Sequence of chain 1.A:
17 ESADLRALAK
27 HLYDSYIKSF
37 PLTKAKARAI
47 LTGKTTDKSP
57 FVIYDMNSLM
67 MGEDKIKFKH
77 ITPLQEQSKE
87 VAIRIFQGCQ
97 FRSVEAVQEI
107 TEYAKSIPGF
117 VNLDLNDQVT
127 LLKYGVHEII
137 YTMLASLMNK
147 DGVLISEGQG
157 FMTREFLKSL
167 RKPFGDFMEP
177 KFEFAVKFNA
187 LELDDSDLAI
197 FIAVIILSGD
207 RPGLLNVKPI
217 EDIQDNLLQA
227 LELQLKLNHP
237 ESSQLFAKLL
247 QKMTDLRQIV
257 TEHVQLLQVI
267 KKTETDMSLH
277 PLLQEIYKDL

Binding-site contacts:
Ligand atom CAL contacts residue CYS95 of chain 1.A at 3.4 Å (hydrophobic).
Ligand atom OAR contacts residue ILE151 of chain 1.A at 4.0 Å.
Ligand atom CAD contacts residue TYR137 of chain 1.A at 3.0 Å (hydrophobic).
Ligand atom CAS contacts residue SER152 of chain 1.A at 3.8 Å.
Ligand atom CAD contacts residue HIS259 of chain 1.A at 3.6 Å.
Ligand atom CAJ contacts residue ILE151 of chain 1.A at 3.8 Å (hydrophobic).
Ligand atom CAX contacts residue LEU150 of chain 1.A at 3.9 Å (hydrophobic).
Ligand atom OAA contacts residue ILE151 of chain 1.A at 3.4 Å.
Ligand atom CAE contacts residue GLY94 of chain 1.A at 3.8 Å.
Ligand atom CAH contacts residue HIS259 of chain 1.A at 3.8 Å.
Ligand atom CAK contacts residue CYS95 of chain 1.A at 3.9 Å (hydrophobic).
Ligand atom CAT contacts residue ILE151 of chain 1.A at 4.0 Å (hydrophobic).
Ligand atom CAH contacts residue LYS177 of chain 1.A at 3.7 Å.
Ligand atom OAB contacts residue ARG98 of chain 1.A at 3.7 Å.
Ligand atom CAI contacts residue ARG98 of chain 1.A at 3.7 Å.
Ligand atom CAN contacts residue LEU140 of chain 1.A at 4.0 Å (hydrophobic).
Ligand atom CAW contacts residue CYS95 of chain 1.A at 3.4 Å (hydrophobic).
Ligand atom CAI contacts residue CYS95 of chain 1.A at 4.0 Å (hydrophobic).
Ligand atom OAA contacts residue SER152 of chain 1.A at 3.0 Å (h-bond).
Ligand atom CAX contacts residue ILE151 of chain 1.A at 3.2 Å (hydrophobic).
Ligand atom CAV contacts residue CYS95 of chain 1.A at 3.3 Å (hydrophobic).
Ligand atom CAT contacts residue CYS95 of chain 1.A at 4.0 Å (hydrophobic).
Ligand atom CAS contacts residue ILE151 of chain 1.A at 3.6 Å (hydrophobic).
Ligand atom OAA contacts residue ARG98 of chain 1.A at 3.5 Å (salt-bridge).
Ligand atom CAK contacts residue SER99 of chain 1.A at 3.0 Å.
Ligand atom CAP contacts residue CYS95 of chain 1.A at 3.6 Å (hydrophobic).
Ligand atom CAS contacts residue ARG98 of chain 1.A at 3.7 Å.
Ligand atom CAP contacts residue MET174 of chain 1.A at 3.7 Å (hydrophobic).
Ligand atom CAU contacts residue LEU140 of chain 1.A at 3.9 Å (hydrophobic).
Ligand atom CAN contacts residue MET174 of chain 1.A at 4.0 Å (hydrophobic).
Ligand atom CAH contacts residue CYS95 of chain 1.A at 4.0 Å (hydrophobic).
Ligand atom CAL contacts residue MET174 of chain 1.A at 3.6 Å (hydrophobic).
Ligand atom CAI contacts residue GLY94 of chain 1.A at 3.6 Å.
Ligand atom CAG contacts residue TYR137 of chain 1.A at 3.8 Å (hydrophobic).
Ligand atom OAR contacts residue LEU150 of chain 1.A at 3.5 Å (h-bond).
Ligand atom CAQ contacts residue ILE151 of chain 1.A at 4.0 Å (hydrophobic).
Ligand atom CAG contacts residue SER99 of chain 1.A at 3.1 Å.
Ligand atom CAM contacts residue LEU140 of chain 1.A at 4.1 Å (hydrophobic).
Ligand atom CAH contacts residue TYR137 of chain 1.A at 3.8 Å (hydrophobic).
Ligand atom CAQ contacts residue CYS95 of chain 1.A at 4.0 Å (hydrophobic).

The protein below binds the small molecule below.
Small molecule (SMILES): O=C(O)[C@H](Cc1ccccc1)Oc1ccc(-c2ccccc2)cc1